This small molecule binds to this protein.
Small molecule (SMILES): CC(=O)N[C@@H]1[C@@H](O)[C@H](O)[C@@H](CO)O[C@H]1O

Binding-site contacts:
Ligand atom C8 contacts residue PHE85 of chain 1.C at 3.8 Å (hydrophobic).
Ligand atom C2 contacts residue ASN87 of chain 1.C at 2.5 Å.
Ligand atom N2 contacts residue ASN87 of chain 1.C at 2.9 Å (h-bond).
Ligand atom O5 contacts residue ASN87 of chain 1.C at 2.4 Å (h-bond).
Ligand atom C8 contacts residue GLY38 of chain 1.C at 4.5 Å.
Ligand atom C7 contacts residue PHE85 of chain 1.C at 4.1 Å (hydrophobic).
Ligand atom C8 contacts residue PRO37 of chain 1.C at 4.0 Å (hydrophobic).
Ligand atom C3 contacts residue ASN87 of chain 1.C at 3.8 Å.
Ligand atom C7 contacts residue ASN87 of chain 1.C at 3.0 Å.
Ligand atom O7 contacts residue ASN87 of chain 1.C at 2.8 Å (h-bond).
Ligand atom N2 contacts residue PHE85 of chain 1.C at 3.9 Å.
Ligand atom O7 contacts residue LEU86 of chain 1.C at 4.1 Å.
Ligand atom C1 contacts residue ASN87 of chain 1.C at 1.4 Å.
Ligand atom C4 contacts residue ASN87 of chain 1.C at 4.3 Å.
Ligand atom C7 contacts residue LEU86 of chain 1.C at 4.2 Å (hydrophobic).
Ligand atom C8 contacts residue ASN87 of chain 1.C at 4.2 Å.
Ligand atom C8 contacts residue LEU86 of chain 1.C at 3.9 Å (hydrophobic).
Ligand atom C5 contacts residue ASN87 of chain 1.C at 3.7 Å.

Sequence of chain 1.C:
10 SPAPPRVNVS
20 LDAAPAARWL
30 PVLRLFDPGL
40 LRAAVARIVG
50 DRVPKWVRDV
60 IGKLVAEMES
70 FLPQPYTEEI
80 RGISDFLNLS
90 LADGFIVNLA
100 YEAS